Sequence of chain 1.A:
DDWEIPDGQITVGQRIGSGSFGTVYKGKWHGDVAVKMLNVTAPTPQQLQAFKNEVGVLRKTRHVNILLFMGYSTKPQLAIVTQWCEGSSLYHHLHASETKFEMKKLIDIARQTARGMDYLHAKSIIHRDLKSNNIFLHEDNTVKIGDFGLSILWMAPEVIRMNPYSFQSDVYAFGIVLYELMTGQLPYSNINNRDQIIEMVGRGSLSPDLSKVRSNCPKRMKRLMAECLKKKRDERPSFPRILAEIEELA

This small molecule binds to this protein.
Small molecule (SMILES): CCCS(=O)(=O)Nc1cccc(Nc2ccc3ncn(C)c(=O)c3c2)c1C#N

Binding-site contacts:
Ligand atom CAL contacts residue ALA55 of chain 1.A at 3.4 Å (hydrophobic).
Ligand atom NAQ contacts residue CYS106 of chain 1.A at 2.9 Å (h-bond).
Ligand atom CAI contacts residue THR103 of chain 1.A at 3.8 Å.
Ligand atom OAF contacts residue GLY170 of chain 1.A at 3.0 Å (h-bond).
Ligand atom CAP contacts residue LEU79 of chain 1.A at 3.8 Å (hydrophobic).
Ligand atom CAG contacts residue ASP168 of chain 1.A at 3.6 Å.
Ligand atom NAC contacts residue ASN155 of chain 1.A at 3.6 Å (h-bond).
Ligand atom CAA contacts residue LEU88 of chain 1.A at 3.2 Å (hydrophobic).
Ligand atom OAD contacts residue PHE157 of chain 1.A at 3.5 Å.
Ligand atom CAH contacts residue LYS57 of chain 1.A at 3.5 Å.
Ligand atom OAE contacts residue LYS57 of chain 1.A at 3.7 Å.
Ligand atom OAF contacts residue PHE169 of chain 1.A at 3.0 Å (h-bond).
Ligand atom NAS contacts residue ASP168 of chain 1.A at 3.2 Å (salt-bridge).
Ligand atom NAC contacts residue PHE157 of chain 1.A at 3.7 Å.
Ligand atom CAU contacts residue LEU88 of chain 1.A at 3.5 Å (hydrophobic).
Ligand atom CAB contacts residue GLY108 of chain 1.A at 3.7 Å.
Ligand atom NBA contacts residue TRP105 of chain 1.A at 3.5 Å.
Ligand atom CAO contacts residue PHE169 of chain 1.A at 3.8 Å (hydrophobic).
Ligand atom CAJ contacts residue THR103 of chain 1.A at 3.7 Å.
Ligand atom CAN contacts residue PHE157 of chain 1.A at 3.3 Å (hydrophobic).
Ligand atom CAB contacts residue TRP105 of chain 1.A at 3.6 Å (hydrophobic).
Ligand atom NAQ contacts residue TRP105 of chain 1.A at 3.4 Å.
Ligand atom CAX contacts residue PHE157 of chain 1.A at 3.5 Å (hydrophobic).
Ligand atom CAJ contacts residue LYS57 of chain 1.A at 3.8 Å.
Ligand atom NAC contacts residue GLY167 of chain 1.A at 3.5 Å.
Ligand atom CAH contacts residue THR103 of chain 1.A at 3.6 Å.
Ligand atom OAD contacts residue ILE37 of chain 1.A at 3.7 Å.
Ligand atom CAV contacts residue LEU88 of chain 1.A at 3.8 Å (hydrophobic).
Ligand atom CAT contacts residue PHE157 of chain 1.A at 3.7 Å (hydrophobic).
Ligand atom SBB contacts residue ASP168 of chain 1.A at 3.7 Å.
Ligand atom CAM contacts residue TRP105 of chain 1.A at 3.4 Å (hydrophobic).
Ligand atom CAZ contacts residue PHE157 of chain 1.A at 3.6 Å (hydrophobic).
Ligand atom CAM contacts residue CYS106 of chain 1.A at 3.1 Å (hydrophobic).
Ligand atom NAC contacts residue ASP168 of chain 1.A at 3.2 Å (salt-bridge).
Ligand atom CAK contacts residue LEU88 of chain 1.A at 3.6 Å (hydrophobic).
Ligand atom OAF contacts residue ASP168 of chain 1.A at 3.1 Å.
Ligand atom CAK contacts residue THR103 of chain 1.A at 3.7 Å.
Ligand atom CAG contacts residue LEU88 of chain 1.A at 3.7 Å (hydrophobic).
Ligand atom CAK contacts residue ALA55 of chain 1.A at 3.5 Å (hydrophobic).
Ligand atom CAL contacts residue GLN104 of chain 1.A at 3.5 Å.